The protein below binds the small molecule below.
Small molecule (SMILES): CC(=O)N[C@@H]1[C@@H](O)[C@H](O)[C@@H](CO)O[C@H]1O

Binding-site contacts:
Ligand atom N2 contacts residue ASN122 of chain 1.B at 2.9 Å (h-bond).
Ligand atom C5 contacts residue VAL127 of chain 1.B at 4.2 Å (hydrophobic).
Ligand atom C8 contacts residue ASN125 of chain 1.B at 3.8 Å.
Ligand atom C7 contacts residue ASN122 of chain 1.B at 3.1 Å.
Ligand atom N2 contacts residue ASN125 of chain 1.B at 4.4 Å.
Ligand atom C6 contacts residue ASN122 of chain 1.B at 4.2 Å.
Ligand atom C1 contacts residue VAL127 of chain 1.B at 3.6 Å (hydrophobic).
Ligand atom C8 contacts residue ASN122 of chain 1.B at 4.3 Å.
Ligand atom C1 contacts residue ASN125 of chain 1.B at 4.0 Å.
Ligand atom C6 contacts residue LYS129 of chain 1.B at 4.2 Å.
Ligand atom O5 contacts residue VAL127 of chain 1.B at 3.7 Å.
Ligand atom C3 contacts residue ASN122 of chain 1.B at 3.8 Å.
Ligand atom O4 contacts residue LYS129 of chain 1.B at 4.4 Å.
Ligand atom C1 contacts residue ASN122 of chain 1.B at 1.4 Å.
Ligand atom O6 contacts residue TYR160 of chain 1.B at 3.8 Å.
Ligand atom C5 contacts residue LYS129 of chain 1.B at 4.3 Å.
Ligand atom C5 contacts residue ASN122 of chain 1.B at 3.7 Å.
Ligand atom O5 contacts residue ASN122 of chain 1.B at 2.4 Å (h-bond).
Ligand atom C6 contacts residue PHE157 of chain 1.B at 3.9 Å (hydrophobic).
Ligand atom C6 contacts residue VAL127 of chain 1.B at 4.4 Å (hydrophobic).
Ligand atom O6 contacts residue PHE157 of chain 1.B at 3.5 Å.
Ligand atom O7 contacts residue ASN122 of chain 1.B at 3.0 Å (h-bond).
Ligand atom C7 contacts residue ASN125 of chain 1.B at 4.2 Å.
Ligand atom C2 contacts residue ASN122 of chain 1.B at 2.5 Å.
Ligand atom C4 contacts residue ASN122 of chain 1.B at 4.2 Å.

Sequence of chain 1.B:
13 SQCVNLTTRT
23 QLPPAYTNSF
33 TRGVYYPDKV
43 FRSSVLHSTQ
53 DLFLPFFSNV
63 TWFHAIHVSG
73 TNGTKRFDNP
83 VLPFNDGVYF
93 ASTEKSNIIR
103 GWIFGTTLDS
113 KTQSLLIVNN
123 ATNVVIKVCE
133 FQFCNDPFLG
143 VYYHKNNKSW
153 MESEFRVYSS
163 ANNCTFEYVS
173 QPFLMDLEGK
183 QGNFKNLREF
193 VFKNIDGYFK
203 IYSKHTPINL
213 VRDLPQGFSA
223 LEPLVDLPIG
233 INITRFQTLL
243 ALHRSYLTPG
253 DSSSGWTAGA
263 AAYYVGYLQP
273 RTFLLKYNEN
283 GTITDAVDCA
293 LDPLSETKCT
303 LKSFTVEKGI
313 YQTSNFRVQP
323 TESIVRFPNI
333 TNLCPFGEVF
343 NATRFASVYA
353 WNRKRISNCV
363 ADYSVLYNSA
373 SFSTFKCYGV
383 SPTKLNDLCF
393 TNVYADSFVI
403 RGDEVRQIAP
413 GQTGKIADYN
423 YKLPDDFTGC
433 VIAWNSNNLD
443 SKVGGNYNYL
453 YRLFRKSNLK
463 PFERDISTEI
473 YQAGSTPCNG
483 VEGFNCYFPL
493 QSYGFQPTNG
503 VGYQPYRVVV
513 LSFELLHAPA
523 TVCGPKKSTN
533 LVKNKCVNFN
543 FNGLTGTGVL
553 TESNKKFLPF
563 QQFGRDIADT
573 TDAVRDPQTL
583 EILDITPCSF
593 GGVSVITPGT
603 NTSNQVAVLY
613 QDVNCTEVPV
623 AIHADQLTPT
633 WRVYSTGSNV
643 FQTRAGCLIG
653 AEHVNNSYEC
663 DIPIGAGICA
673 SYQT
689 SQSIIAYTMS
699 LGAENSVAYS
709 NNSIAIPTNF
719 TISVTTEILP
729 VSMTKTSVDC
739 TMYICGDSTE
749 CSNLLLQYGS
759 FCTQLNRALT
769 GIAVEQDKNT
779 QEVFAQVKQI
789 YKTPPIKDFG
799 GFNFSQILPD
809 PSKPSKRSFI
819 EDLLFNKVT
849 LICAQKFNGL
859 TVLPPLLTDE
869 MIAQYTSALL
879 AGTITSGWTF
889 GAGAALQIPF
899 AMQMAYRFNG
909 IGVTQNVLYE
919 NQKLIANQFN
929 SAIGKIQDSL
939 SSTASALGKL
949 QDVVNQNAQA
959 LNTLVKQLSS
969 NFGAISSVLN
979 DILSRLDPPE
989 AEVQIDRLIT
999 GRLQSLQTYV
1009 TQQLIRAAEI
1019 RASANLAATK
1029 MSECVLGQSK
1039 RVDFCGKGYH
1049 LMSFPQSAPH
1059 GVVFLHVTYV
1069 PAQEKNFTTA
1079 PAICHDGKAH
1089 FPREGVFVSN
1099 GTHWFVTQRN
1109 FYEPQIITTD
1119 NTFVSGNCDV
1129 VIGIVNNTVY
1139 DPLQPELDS